A small-molecule ligand and the protein it binds are described below.
Small molecule (SMILES): Cc1ccc(S(=O)(=O)c2cc(C)cc(S(=O)(=O)Nc3ccc(C(=O)O)cc3)c2C)cc1

Sequence of chain 1.A:
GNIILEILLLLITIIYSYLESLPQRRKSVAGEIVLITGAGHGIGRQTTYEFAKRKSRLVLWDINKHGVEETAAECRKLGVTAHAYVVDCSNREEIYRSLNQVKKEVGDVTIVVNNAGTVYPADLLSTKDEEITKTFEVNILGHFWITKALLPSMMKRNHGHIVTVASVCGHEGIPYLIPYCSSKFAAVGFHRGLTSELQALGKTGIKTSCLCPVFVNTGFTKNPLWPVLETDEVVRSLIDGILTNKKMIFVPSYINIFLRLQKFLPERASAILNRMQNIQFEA

Binding-site contacts:
Ligand atom O9 contacts residue LEU268 of chain 1.A at 3.7 Å.
Ligand atom C6 contacts residue PHE267 of chain 1.A at 3.8 Å (hydrophobic).
Ligand atom O10 contacts residue ILE264 of chain 1.A at 3.7 Å.
Ligand atom C7 contacts residue PHE267 of chain 1.A at 3.7 Å (hydrophobic).
Ligand atom C24 contacts residue CYS175 of chain 1.A at 3.7 Å (hydrophobic).
Ligand atom C28 contacts residue NAD1 of chain 1.I at 3.5 Å.
Ligand atom O10 contacts residue VAL220 of chain 1.A at 3.8 Å.
Ligand atom O29 contacts residue THR227 of chain 1.A at 3.8 Å.
Ligand atom C31 contacts residue GLU178 of chain 1.A at 3.6 Å.
Ligand atom O29 contacts residue PHE226 of chain 1.A at 3.6 Å.
Ligand atom O20 contacts residue TRP235 of chain 1.A at 3.6 Å.
Ligand atom C4 contacts residue CE11 of chain 1.K at 3.2 Å.
Ligand atom C13 contacts residue VAL174 of chain 1.A at 3.7 Å (hydrophobic).
Ligand atom O19 contacts residue VAL220 of chain 1.A at 3.4 Å.
Ligand atom C17 contacts residue VAL220 of chain 1.A at 3.8 Å (hydrophobic).
Ligand atom C23 contacts residue VAL174 of chain 1.A at 3.5 Å (hydrophobic).
Ligand atom O29 contacts residue TYR186 of chain 1.A at 3.5 Å (h-bond).
Ligand atom C24 contacts residue SER173 of chain 1.A at 3.6 Å.
Ligand atom C24 contacts residue PHE221 of chain 1.A at 3.9 Å (hydrophobic).
Ligand atom O30 contacts residue SER173 of chain 1.A at 2.6 Å (h-bond).
Ligand atom C28 contacts residue TYR186 of chain 1.A at 3.5 Å (hydrophobic).
Ligand atom C23 contacts residue PHE221 of chain 1.A at 3.5 Å (hydrophobic).
Ligand atom C13 contacts residue CE11 of chain 1.K at 3.9 Å.
Ligand atom C31 contacts residue ILE180 of chain 1.A at 3.4 Å (hydrophobic).
Ligand atom O9 contacts residue CE11 of chain 1.K at 3.7 Å.
Ligand atom C2 contacts residue CE11 of chain 1.K at 3.7 Å.
Ligand atom C3 contacts residue CE11 of chain 1.K at 3.6 Å.
Ligand atom C27 contacts residue PHE221 of chain 1.A at 3.9 Å (hydrophobic).
Ligand atom O29 contacts residue NAD1 of chain 1.I at 3.6 Å.
Ligand atom C27 contacts residue CE11 of chain 1.K at 3.8 Å.
Ligand atom O19 contacts residue PHE221 of chain 1.A at 2.9 Å (h-bond).
Ligand atom C12 contacts residue CE11 of chain 1.K at 3.6 Å.
Ligand atom O30 contacts residue TYR186 of chain 1.A at 2.7 Å (h-bond).
Ligand atom O30 contacts residue NAD1 of chain 1.I at 3.1 Å.
Ligand atom C2 contacts residue TRP235 of chain 1.A at 3.9 Å (hydrophobic).
Ligand atom C22 contacts residue PHE221 of chain 1.A at 3.9 Å (hydrophobic).
Ligand atom C14 contacts residue VAL174 of chain 1.A at 3.6 Å (hydrophobic).
Ligand atom C17 contacts residue TRP235 of chain 1.A at 3.6 Å (hydrophobic).
Ligand atom O20 contacts residue CE11 of chain 1.K at 3.3 Å.
Ligand atom C28 contacts residue SER173 of chain 1.A at 3.8 Å.